This small molecule binds to this protein.
Small molecule (SMILES): O=C(O)[C@H](O)[C@@H](O)CO

Sequence of chain 1.B:
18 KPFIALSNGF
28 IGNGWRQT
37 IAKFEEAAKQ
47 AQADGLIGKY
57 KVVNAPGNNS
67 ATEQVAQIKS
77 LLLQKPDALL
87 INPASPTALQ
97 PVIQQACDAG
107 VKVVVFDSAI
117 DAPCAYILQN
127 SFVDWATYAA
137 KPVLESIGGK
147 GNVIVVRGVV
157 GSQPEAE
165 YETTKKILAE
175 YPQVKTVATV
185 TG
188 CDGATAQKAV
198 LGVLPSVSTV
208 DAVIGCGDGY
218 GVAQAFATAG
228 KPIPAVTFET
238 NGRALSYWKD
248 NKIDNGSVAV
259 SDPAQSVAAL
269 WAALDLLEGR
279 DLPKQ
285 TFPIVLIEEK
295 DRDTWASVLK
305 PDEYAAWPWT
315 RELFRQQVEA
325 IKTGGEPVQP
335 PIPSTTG

Binding-site contacts:
Ligand atom O1 contacts residue ARG33 of chain 1.B at 3.1 Å (salt-bridge).
Ligand atom C1 contacts residue CYS188 of chain 1.B at 4.2 Å (hydrophobic).
Ligand atom C1 contacts residue TRP32 of chain 1.B at 3.5 Å (hydrophobic).
Ligand atom O4 contacts residue TRP32 of chain 1.B at 4.0 Å.
Ligand atom C4 contacts residue ASP113 of chain 1.B at 3.4 Å.
Ligand atom O contacts residue CYS213 of chain 1.B at 4.4 Å.
Ligand atom C4 contacts residue SER259 of chain 1.B at 3.8 Å.
Ligand atom O3 contacts residue VAL155 of chain 1.B at 3.8 Å.
Ligand atom C4 contacts residue TRP131 of chain 1.B at 3.6 Å (hydrophobic).
Ligand atom O contacts residue MSE258 of chain 1.B at 3.7 Å.
Ligand atom C2 contacts residue ASP113 of chain 1.B at 3.5 Å.
Ligand atom C2 contacts residue ARG33 of chain 1.B at 3.9 Å.
Ligand atom C2 contacts residue TRP32 of chain 1.B at 3.5 Å (hydrophobic).
Ligand atom O1 contacts residue ASN30 of chain 1.B at 3.0 Å (h-bond).
Ligand atom O contacts residue TRP131 of chain 1.B at 4.1 Å.
Ligand atom C4 contacts residue PHE128 of chain 1.B at 3.8 Å (hydrophobic).
Ligand atom C1 contacts residue ASN30 of chain 1.B at 3.8 Å.
Ligand atom O4 contacts residue SER259 of chain 1.B at 2.6 Å (h-bond).
Ligand atom O1 contacts residue VAL155 of chain 1.B at 3.5 Å.
Ligand atom C3 contacts residue ASP113 of chain 1.B at 4.2 Å.
Ligand atom O3 contacts residue MSE164 of chain 1.B at 4.2 Å.
Ligand atom O2 contacts residue ARG33 of chain 1.B at 2.9 Å (salt-bridge).
Ligand atom O4 contacts residue TRP131 of chain 1.B at 3.5 Å.
Ligand atom O2 contacts residue ASP113 of chain 1.B at 2.7 Å (salt-bridge).
Ligand atom C3 contacts residue TRP131 of chain 1.B at 3.7 Å (hydrophobic).
Ligand atom O4 contacts residue PHE128 of chain 1.B at 3.5 Å.
Ligand atom O2 contacts residue TRP32 of chain 1.B at 3.5 Å.
Ligand atom C3 contacts residue SER259 of chain 1.B at 4.1 Å.
Ligand atom O contacts residue TRP32 of chain 1.B at 3.6 Å.
Ligand atom O3 contacts residue ARG33 of chain 1.B at 4.4 Å.
Ligand atom O1 contacts residue TRP32 of chain 1.B at 3.6 Å.
Ligand atom O4 contacts residue ASP113 of chain 1.B at 2.5 Å (salt-bridge).
Ligand atom C1 contacts residue ARG33 of chain 1.B at 3.9 Å.
Ligand atom C2 contacts residue SER259 of chain 1.B at 4.2 Å.
Ligand atom O contacts residue ASN30 of chain 1.B at 4.0 Å.
Ligand atom O3 contacts residue CYS188 of chain 1.B at 4.2 Å.
Ligand atom C1 contacts residue VAL155 of chain 1.B at 4.2 Å (hydrophobic).
Ligand atom O contacts residue CYS188 of chain 1.B at 3.7 Å.
Ligand atom C4 contacts residue MSE164 of chain 1.B at 4.2 Å.
Ligand atom C4 contacts residue PRO160 of chain 1.B at 3.9 Å (hydrophobic).